Binding-site contacts:
Ligand atom O5' contacts residue GLY46 of chain 1.D at 3.3 Å (h-bond).
Ligand atom N6 contacts residue ASP75 of chain 1.D at 3.5 Å (salt-bridge).
Ligand atom O2G contacts residue SER44 of chain 1.D at 3.4 Å (h-bond).
Ligand atom C5' contacts residue SER44 of chain 1.D at 3.8 Å.
Ligand atom N7 contacts residue TYR78 of chain 1.D at 3.9 Å.
Ligand atom O2A contacts residue THR48 of chain 1.D at 3.9 Å.
Ligand atom O1A contacts residue GLY46 of chain 1.D at 3.3 Å.
Ligand atom N3 contacts residue GLY240 of chain 1.D at 3.9 Å.
Ligand atom O3A contacts residue THR48 of chain 1.D at 2.9 Å (h-bond).
Ligand atom PB contacts residue LYS47 of chain 1.D at 3.8 Å.
Ligand atom O2' contacts residue SER215 of chain 1.D at 3.5 Å (h-bond).
Ligand atom O5' contacts residue SER44 of chain 1.D at 3.5 Å.
Ligand atom N9 contacts residue TYR78 of chain 1.D at 4.0 Å.
Ligand atom O1B contacts residue SER44 of chain 1.D at 2.6 Å (h-bond).
Ligand atom O3A contacts residue LYS47 of chain 1.D at 3.2 Å (salt-bridge).
Ligand atom C5' contacts residue SER45 of chain 1.D at 3.9 Å.
Ligand atom O1B contacts residue LYS47 of chain 1.D at 3.4 Å.
Ligand atom O1A contacts residue THR49 of chain 1.D at 2.6 Å (h-bond).
Ligand atom O1A contacts residue LYS47 of chain 1.D at 3.7 Å.
Ligand atom PA contacts residue THR48 of chain 1.D at 3.8 Å.
Ligand atom O1B contacts residue GLU43 of chain 1.D at 3.5 Å.
Ligand atom O2G contacts residue GLU43 of chain 1.D at 3.0 Å (salt-bridge).
Ligand atom O2' contacts residue TYR239 of chain 1.D at 3.2 Å.
Ligand atom O1B contacts residue SER45 of chain 1.D at 3.4 Å (h-bond).
Ligand atom C1' contacts residue TYR78 of chain 1.D at 3.9 Å (hydrophobic).
Ligand atom O4' contacts residue THR49 of chain 1.D at 3.7 Å.
Ligand atom PB contacts residue SER44 of chain 1.D at 3.9 Å.
Ligand atom O3A contacts residue GLY46 of chain 1.D at 3.8 Å.
Ligand atom C5' contacts residue GLY46 of chain 1.D at 3.2 Å.
Ligand atom C2 contacts residue GLY240 of chain 1.D at 3.9 Å.
Ligand atom O2B contacts residue LYS47 of chain 1.D at 3.4 Å.
Ligand atom O5' contacts residue SER45 of chain 1.D at 3.7 Å.
Ligand atom C2 contacts residue TYR239 of chain 1.D at 3.9 Å (hydrophobic).
Ligand atom O2B contacts residue THR48 of chain 1.D at 3.6 Å (h-bond).
Ligand atom O1A contacts residue THR48 of chain 1.D at 3.4 Å (h-bond).
Ligand atom PB contacts residue THR48 of chain 1.D at 3.9 Å.
Ligand atom PA contacts residue GLY46 of chain 1.D at 4.0 Å.
Ligand atom N3 contacts residue TYR239 of chain 1.D at 3.7 Å.
Ligand atom C8 contacts residue TYR78 of chain 1.D at 3.8 Å (hydrophobic).
Ligand atom O4' contacts residue TYR78 of chain 1.D at 4.0 Å.

This small molecule binds to this protein.
Small molecule (SMILES): Nc1ncnc2c1ncn2[C@@H]1O[C@H](CO[P](=O)(O)O[P](=O)(O)NP(=O)(O)O)[C@@H](O)[C@H]1O

Sequence of chain 1.D:
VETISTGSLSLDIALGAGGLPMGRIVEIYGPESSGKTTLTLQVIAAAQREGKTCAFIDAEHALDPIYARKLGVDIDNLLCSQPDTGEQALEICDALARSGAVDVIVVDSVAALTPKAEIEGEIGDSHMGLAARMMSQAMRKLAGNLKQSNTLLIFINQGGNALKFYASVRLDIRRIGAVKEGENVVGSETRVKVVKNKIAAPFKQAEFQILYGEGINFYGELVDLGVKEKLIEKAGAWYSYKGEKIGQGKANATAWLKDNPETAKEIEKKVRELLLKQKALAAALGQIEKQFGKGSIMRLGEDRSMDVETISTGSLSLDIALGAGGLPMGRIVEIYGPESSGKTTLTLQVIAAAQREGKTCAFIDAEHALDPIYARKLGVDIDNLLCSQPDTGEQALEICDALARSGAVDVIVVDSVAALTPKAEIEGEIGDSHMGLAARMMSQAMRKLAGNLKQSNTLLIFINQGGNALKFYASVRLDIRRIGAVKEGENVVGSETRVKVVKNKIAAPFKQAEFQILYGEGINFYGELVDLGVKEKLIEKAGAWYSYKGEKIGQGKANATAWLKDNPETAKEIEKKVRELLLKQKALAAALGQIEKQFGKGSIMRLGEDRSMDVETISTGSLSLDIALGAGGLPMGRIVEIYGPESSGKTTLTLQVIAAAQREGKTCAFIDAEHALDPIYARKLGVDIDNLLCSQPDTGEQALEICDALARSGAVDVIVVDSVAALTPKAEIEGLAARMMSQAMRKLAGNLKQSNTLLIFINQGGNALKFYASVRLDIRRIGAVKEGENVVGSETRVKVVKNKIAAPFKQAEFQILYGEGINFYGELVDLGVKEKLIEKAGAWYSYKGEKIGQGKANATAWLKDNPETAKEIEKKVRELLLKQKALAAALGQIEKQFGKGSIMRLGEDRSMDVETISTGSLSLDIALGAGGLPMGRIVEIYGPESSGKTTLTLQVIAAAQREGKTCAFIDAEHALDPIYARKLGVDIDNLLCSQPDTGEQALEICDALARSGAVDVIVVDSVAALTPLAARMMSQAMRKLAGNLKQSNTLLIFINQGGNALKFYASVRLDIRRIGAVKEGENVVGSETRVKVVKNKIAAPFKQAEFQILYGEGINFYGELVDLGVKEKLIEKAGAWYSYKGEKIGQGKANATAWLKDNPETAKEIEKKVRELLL